Binding-site contacts:
Ligand atom C2 contacts residue ASN1155 of chain 1.B at 2.5 Å.
Ligand atom C7 contacts residue ASN1155 of chain 1.B at 3.3 Å.
Ligand atom C5 contacts residue ASN1155 of chain 1.B at 3.7 Å.
Ligand atom O7 contacts residue ASN1155 of chain 1.B at 3.1 Å (h-bond).
Ligand atom O5 contacts residue ASN1155 of chain 1.B at 2.3 Å (h-bond).
Ligand atom C1 contacts residue ASN1155 of chain 1.B at 1.4 Å.
Ligand atom C3 contacts residue ASN1155 of chain 1.B at 3.8 Å.
Ligand atom C4 contacts residue ASN1155 of chain 1.B at 4.2 Å.
Ligand atom C8 contacts residue ASN1155 of chain 1.B at 4.5 Å.
Ligand atom N2 contacts residue ASN1155 of chain 1.B at 3.0 Å (h-bond).

Sequence of chain 1.B:
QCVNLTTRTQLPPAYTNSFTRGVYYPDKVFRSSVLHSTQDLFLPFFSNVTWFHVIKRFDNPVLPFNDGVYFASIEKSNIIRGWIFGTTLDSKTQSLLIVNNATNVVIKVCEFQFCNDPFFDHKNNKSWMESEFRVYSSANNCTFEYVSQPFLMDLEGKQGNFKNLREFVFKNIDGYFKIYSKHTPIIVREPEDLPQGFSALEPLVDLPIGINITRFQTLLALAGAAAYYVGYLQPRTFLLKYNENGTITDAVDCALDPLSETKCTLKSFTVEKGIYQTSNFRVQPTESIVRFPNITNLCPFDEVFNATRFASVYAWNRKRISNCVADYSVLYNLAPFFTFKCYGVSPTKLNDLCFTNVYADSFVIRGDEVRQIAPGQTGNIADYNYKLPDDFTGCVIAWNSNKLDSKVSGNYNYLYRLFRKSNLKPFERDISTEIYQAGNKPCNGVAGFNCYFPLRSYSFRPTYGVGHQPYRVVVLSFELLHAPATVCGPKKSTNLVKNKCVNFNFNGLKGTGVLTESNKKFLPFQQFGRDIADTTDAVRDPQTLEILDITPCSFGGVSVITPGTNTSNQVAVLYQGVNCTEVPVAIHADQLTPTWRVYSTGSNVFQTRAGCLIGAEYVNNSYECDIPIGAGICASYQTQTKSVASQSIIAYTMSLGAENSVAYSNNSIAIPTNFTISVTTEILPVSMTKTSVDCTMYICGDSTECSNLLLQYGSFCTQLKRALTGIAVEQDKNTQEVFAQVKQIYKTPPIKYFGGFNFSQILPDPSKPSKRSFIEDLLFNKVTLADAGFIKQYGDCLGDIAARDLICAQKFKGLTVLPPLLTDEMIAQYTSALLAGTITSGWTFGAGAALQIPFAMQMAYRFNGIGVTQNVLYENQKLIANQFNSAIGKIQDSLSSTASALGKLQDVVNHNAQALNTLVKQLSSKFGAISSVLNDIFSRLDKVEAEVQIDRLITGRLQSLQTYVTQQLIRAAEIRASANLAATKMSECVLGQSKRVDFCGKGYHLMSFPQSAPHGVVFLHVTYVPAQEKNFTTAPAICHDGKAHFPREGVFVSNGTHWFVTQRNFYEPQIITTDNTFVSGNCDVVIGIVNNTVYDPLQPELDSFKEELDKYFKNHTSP

A small-molecule ligand and the protein it binds are described below.
Small molecule (SMILES): CC(=O)N[C@@H]1[C@@H](O)[C@H](O)[C@@H](CO)O[C@H]1O